This protein binds this small molecule.
Small molecule (SMILES): O=c1ccn([C@@H]2O[C@H](CO[P](=O)(O)O[P](=O)(O)O[C@H]3OC[C@@H](O)[C@H](O)[C@H]3O)[C@@H](O)[C@H]2O)c(=O)[nH]1

Binding-site contacts:
Ligand atom O2B contacts residue PHE339 of chain 1.E at 3.5 Å.
Ligand atom C3' contacts residue PHE163 of chain 1.E at 3.3 Å (hydrophobic).
Ligand atom C1' contacts residue PHE278 of chain 1.E at 3.6 Å (hydrophobic).
Ligand atom O2D contacts residue PHE339 of chain 1.E at 3.5 Å (h-bond).
Ligand atom O4 contacts residue LEU267 of chain 1.E at 3.6 Å (h-bond).
Ligand atom O2' contacts residue ARG261 of chain 1.C at 2.8 Å (salt-bridge).
Ligand atom O4D contacts residue PHE273 of chain 1.E at 3.3 Å.
Ligand atom O3' contacts residue ARG261 of chain 1.C at 2.9 Å (salt-bridge).
Ligand atom O3' contacts residue PHE163 of chain 1.E at 2.7 Å (h-bond).
Ligand atom C4 contacts residue LYS268 of chain 1.E at 3.6 Å.
Ligand atom C5D contacts residue GLY274 of chain 1.E at 3.6 Å.
Ligand atom O3D contacts residue GLY274 of chain 1.E at 2.9 Å (h-bond).
Ligand atom O4' contacts residue LYS221 of chain 1.E at 3.0 Å (salt-bridge).
Ligand atom C6 contacts residue ILE232 of chain 1.E at 3.5 Å (hydrophobic).
Ligand atom O3A contacts residue LYS340 of chain 1.E at 3.5 Å (salt-bridge).
Ligand atom C3D contacts residue PHE339 of chain 1.E at 3.5 Å (hydrophobic).
Ligand atom O2A contacts residue PHE266 of chain 1.E at 3.3 Å.
Ligand atom O2D contacts residue ARG443 of chain 1.E at 2.7 Å (salt-bridge).
Ligand atom O5' contacts residue CYS277 of chain 1.E at 3.1 Å.
Ligand atom O4' contacts residue LEU164 of chain 1.E at 3.0 Å (h-bond).
Ligand atom C3' contacts residue LEU164 of chain 1.E at 3.5 Å (hydrophobic).
Ligand atom C4' contacts residue LEU164 of chain 1.E at 3.5 Å (hydrophobic).
Ligand atom O4 contacts residue PHE266 of chain 1.E at 3.3 Å.
Ligand atom O2A contacts residue PHE278 of chain 1.E at 3.5 Å.
Ligand atom O3B contacts residue ALA165 of chain 1.E at 3.5 Å.
Ligand atom O4 contacts residue LYS268 of chain 1.E at 3.1 Å (salt-bridge).
Ligand atom O1B contacts residue PHE339 of chain 1.E at 3.5 Å.
Ligand atom N1 contacts residue ILE232 of chain 1.E at 3.5 Å.
Ligand atom C4D contacts residue GLY274 of chain 1.E at 3.4 Å.
Ligand atom O4' contacts residue PHE163 of chain 1.E at 3.2 Å.
Ligand atom O2 contacts residue SER270 of chain 1.E at 2.7 Å (h-bond).
Ligand atom O4' contacts residue GLU162 of chain 1.E at 3.0 Å (salt-bridge).
Ligand atom C4' contacts residue LYS221 of chain 1.E at 3.5 Å.
Ligand atom C5' contacts residue CYS277 of chain 1.E at 3.6 Å (hydrophobic).
Ligand atom O4D contacts residue ILE232 of chain 1.E at 3.4 Å.
Ligand atom O1A contacts residue LYS340 of chain 1.E at 2.9 Å (salt-bridge).
Ligand atom C5' contacts residue LEU164 of chain 1.E at 3.6 Å (hydrophobic).
Ligand atom O3D contacts residue PHE339 of chain 1.E at 2.7 Å (h-bond).
Ligand atom O2B contacts residue GLU166 of chain 1.E at 2.9 Å (salt-bridge).
Ligand atom N3 contacts residue LYS268 of chain 1.E at 2.8 Å (salt-bridge).

Sequence of chain 1.C:
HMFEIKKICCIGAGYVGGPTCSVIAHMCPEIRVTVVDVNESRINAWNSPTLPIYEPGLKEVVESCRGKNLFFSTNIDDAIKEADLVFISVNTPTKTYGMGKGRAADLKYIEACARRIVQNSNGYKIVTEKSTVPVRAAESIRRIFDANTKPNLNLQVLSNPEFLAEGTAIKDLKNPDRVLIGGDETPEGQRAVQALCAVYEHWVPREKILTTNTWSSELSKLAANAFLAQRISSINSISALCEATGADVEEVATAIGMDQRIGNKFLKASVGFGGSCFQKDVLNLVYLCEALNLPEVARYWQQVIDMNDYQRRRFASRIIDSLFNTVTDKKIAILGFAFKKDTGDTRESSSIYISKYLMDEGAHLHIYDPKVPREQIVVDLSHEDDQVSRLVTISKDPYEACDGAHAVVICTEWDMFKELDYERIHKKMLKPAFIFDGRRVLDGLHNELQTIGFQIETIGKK

Sequence of chain 1.E:
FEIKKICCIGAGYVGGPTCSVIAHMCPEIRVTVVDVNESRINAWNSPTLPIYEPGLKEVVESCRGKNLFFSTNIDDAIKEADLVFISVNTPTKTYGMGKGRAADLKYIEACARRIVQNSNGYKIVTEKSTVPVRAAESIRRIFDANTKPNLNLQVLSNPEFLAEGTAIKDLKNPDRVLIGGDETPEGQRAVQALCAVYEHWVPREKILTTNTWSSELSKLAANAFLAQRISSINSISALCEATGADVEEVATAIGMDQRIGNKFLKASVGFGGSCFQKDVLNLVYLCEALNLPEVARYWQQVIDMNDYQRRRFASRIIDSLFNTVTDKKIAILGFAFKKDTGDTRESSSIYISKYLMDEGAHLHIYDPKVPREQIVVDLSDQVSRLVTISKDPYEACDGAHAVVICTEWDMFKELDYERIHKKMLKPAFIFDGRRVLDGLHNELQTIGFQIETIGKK